Binding-site contacts:
Ligand atom C2 contacts residue ASN83 of chain 1.I at 2.3 Å.
Ligand atom C7 contacts residue ASN83 of chain 1.I at 3.7 Å.
Ligand atom C1 contacts residue ASN83 of chain 1.I at 1.5 Å.
Ligand atom C5 contacts residue ASN83 of chain 1.I at 3.7 Å.
Ligand atom O7 contacts residue ASN83 of chain 1.I at 4.0 Å.
Ligand atom C4 contacts residue ASN83 of chain 1.I at 4.2 Å.
Ligand atom O5 contacts residue ASN83 of chain 1.I at 2.4 Å (h-bond).
Ligand atom C3 contacts residue ASN83 of chain 1.I at 3.7 Å.
Ligand atom N2 contacts residue ASN83 of chain 1.I at 2.8 Å (h-bond).
Ligand atom O7 contacts residue GLN60 of chain 1.I at 3.9 Å.

Sequence of chain 1.I:
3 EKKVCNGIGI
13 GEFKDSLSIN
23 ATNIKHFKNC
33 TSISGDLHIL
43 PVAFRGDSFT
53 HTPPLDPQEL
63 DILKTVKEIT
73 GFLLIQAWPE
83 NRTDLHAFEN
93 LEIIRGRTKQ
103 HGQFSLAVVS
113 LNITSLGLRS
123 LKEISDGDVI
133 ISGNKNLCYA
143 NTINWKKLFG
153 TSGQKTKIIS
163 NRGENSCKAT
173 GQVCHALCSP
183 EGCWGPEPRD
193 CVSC

A protein and the small-molecule ligand that binds it are described below.
Small molecule (SMILES): CC(=O)N[C@@H]1[C@@H](O)[C@H](O)[C@@H](CO)O[C@H]1O